A protein and the small-molecule ligand that binds it are described below.
Small molecule (SMILES): COc1ccc(C[C@H](NC(C)=O)C(=O)N[C@H]2[C@@H](O)[C@H](n3cnc4c(N(C)C)ncnc43)O[C@@H]2CO)cc1

Binding-site contacts:
Ligand atom C26 contacts residue GLU163 of chain 1.B at 3.4 Å.
Ligand atom O21 contacts residue GLU163 of chain 1.B at 2.8 Å (salt-bridge).
Ligand atom C35 contacts residue PHE55 of chain 1.B at 3.5 Å (hydrophobic).
Ligand atom C28 contacts residue TYR173 of chain 1.B at 3.4 Å (hydrophobic).
Ligand atom C12 contacts residue PHE126 of chain 1.B at 3.5 Å (hydrophobic).
Ligand atom N15 contacts residue PHE126 of chain 1.B at 3.6 Å.
Ligand atom C14 contacts residue PHE126 of chain 1.B at 3.6 Å (hydrophobic).
Ligand atom C26 contacts residue COA1 of chain 1.O at 2.9 Å.
Ligand atom N03 contacts residue ALA128 of chain 1.B at 2.8 Å (h-bond).
Ligand atom C05 contacts residue PHE55 of chain 1.B at 3.5 Å (hydrophobic).
Ligand atom N25 contacts residue GLU163 of chain 1.B at 2.7 Å (salt-bridge).
Ligand atom N13 contacts residue PHE126 of chain 1.B at 3.4 Å.
Ligand atom C24 contacts residue ALA128 of chain 1.B at 3.4 Å (hydrophobic).
Ligand atom C36 contacts residue GLN52 of chain 1.B at 3.5 Å.
Ligand atom C18 contacts residue THR79 of chain 1.B at 3.5 Å.
Ligand atom O27 contacts residue THR129 of chain 1.B at 3.3 Å.
Ligand atom N13 contacts residue ALA128 of chain 1.B at 3.5 Å.
Ligand atom N10 contacts residue PHE126 of chain 1.B at 3.6 Å.
Ligand atom C16 contacts residue PHE126 of chain 1.B at 3.5 Å (hydrophobic).
Ligand atom O01 contacts residue EDO1 of chain 1.M at 2.9 Å (h-bond).
Ligand atom C20 contacts residue GLU163 of chain 1.B at 3.4 Å.
Ligand atom C28 contacts residue COA1 of chain 1.O at 3.1 Å.
Ligand atom O06 contacts residue PHE55 of chain 1.B at 3.0 Å.
Ligand atom O27 contacts residue COA1 of chain 1.O at 3.1 Å.
Ligand atom C28 contacts residue GLU163 of chain 1.B at 3.3 Å.
Ligand atom C14 contacts residue THR79 of chain 1.B at 3.0 Å.
Ligand atom C11 contacts residue PHE126 of chain 1.B at 3.5 Å (hydrophobic).
Ligand atom N08 contacts residue PHE126 of chain 1.B at 3.6 Å.
Ligand atom C37 contacts residue THR129 of chain 1.B at 3.6 Å.
Ligand atom C29 contacts residue PHE29 of chain 1.B at 3.6 Å (hydrophobic).
Ligand atom C09 contacts residue PHE126 of chain 1.B at 3.6 Å (hydrophobic).
Ligand atom C16 contacts residue PHE90 of chain 1.B at 3.6 Å (hydrophobic).
Ligand atom N25 contacts residue COA1 of chain 1.O at 3.3 Å (h-bond).
Ligand atom C37 contacts residue ALA128 of chain 1.B at 3.6 Å (hydrophobic).
Ligand atom C02 contacts residue ALA128 of chain 1.B at 3.5 Å (hydrophobic).
Ligand atom O01 contacts residue GLU163 of chain 1.B at 3.6 Å (salt-bridge).
Ligand atom O27 contacts residue VAL130 of chain 1.B at 3.3 Å (h-bond).
Ligand atom O21 contacts residue PHE126 of chain 1.B at 3.2 Å.
Ligand atom O23 contacts residue GLU112 of chain 1.B at 2.8 Å (salt-bridge).
Ligand atom N15 contacts residue THR79 of chain 1.B at 2.6 Å (h-bond).

Sequence of chain 1.B:
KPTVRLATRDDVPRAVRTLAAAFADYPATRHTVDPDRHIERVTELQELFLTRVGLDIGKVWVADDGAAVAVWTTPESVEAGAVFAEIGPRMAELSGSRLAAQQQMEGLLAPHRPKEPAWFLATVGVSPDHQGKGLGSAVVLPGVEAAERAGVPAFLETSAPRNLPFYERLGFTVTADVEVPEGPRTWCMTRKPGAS